Binding-site contacts:
Ligand atom C18 contacts residue LEU138 of chain 1.A at 3.9 Å (hydrophobic).
Ligand atom C21 contacts residue ALA35 of chain 1.A at 3.6 Å (hydrophobic).
Ligand atom O24 contacts residue VAL154 of chain 1.A at 3.4 Å (h-bond).
Ligand atom C43 contacts residue VAL154 of chain 1.A at 3.7 Å (hydrophobic).
Ligand atom N4 contacts residue LEU138 of chain 1.A at 3.9 Å.
Ligand atom N17 contacts residue ALA88 of chain 1.A at 2.8 Å (h-bond).
Ligand atom C9 contacts residue LEU14 of chain 1.A at 3.3 Å (hydrophobic).
Ligand atom C29 contacts residue VAL22 of chain 1.A at 3.8 Å (hydrophobic).
Ligand atom C5 contacts residue LEU138 of chain 1.A at 3.9 Å (hydrophobic).
Ligand atom C23 contacts residue ALA35 of chain 1.A at 3.8 Å (hydrophobic).
Ligand atom C10 contacts residue LEU14 of chain 1.A at 3.8 Å (hydrophobic).
Ligand atom C29 contacts residue GLY15 of chain 1.A at 3.9 Å.
Ligand atom C25 contacts residue VAL154 of chain 1.A at 3.2 Å (hydrophobic).
Ligand atom N20 contacts residue ALA88 of chain 1.A at 3.7 Å.
Ligand atom C7 contacts residue LEU90 of chain 1.A at 4.0 Å (hydrophobic).
Ligand atom C14 contacts residue VAL154 of chain 1.A at 3.7 Å (hydrophobic).
Ligand atom C32 contacts residue VAL22 of chain 1.A at 3.6 Å (hydrophobic).
Ligand atom C22 contacts residue VAL154 of chain 1.A at 3.9 Å (hydrophobic).
Ligand atom N20 contacts residue TYR87 of chain 1.A at 3.8 Å.
Ligand atom N19 contacts residue ALA35 of chain 1.A at 4.0 Å.
Ligand atom C43 contacts residue LYS16 of chain 1.A at 3.8 Å.
Ligand atom C22 contacts residue LEU138 of chain 1.A at 4.0 Å (hydrophobic).
Ligand atom C18 contacts residue ALA88 of chain 1.A at 3.7 Å (hydrophobic).
Ligand atom N19 contacts residue ALA88 of chain 1.A at 2.8 Å (h-bond).
Ligand atom C23 contacts residue LEU85 of chain 1.A at 3.8 Å (hydrophobic).
Ligand atom C5 contacts residue ALA88 of chain 1.A at 3.6 Å (hydrophobic).
Ligand atom N19 contacts residue GLU86 of chain 1.A at 3.5 Å (salt-bridge).
Ligand atom N19 contacts residue LEU138 of chain 1.A at 3.9 Å.
Ligand atom C21 contacts residue GLU86 of chain 1.A at 4.0 Å.
Ligand atom C23 contacts residue VAL22 of chain 1.A at 3.8 Å (hydrophobic).
Ligand atom C6 contacts residue LEU90 of chain 1.A at 3.4 Å (hydrophobic).
Ligand atom N20 contacts residue LEU138 of chain 1.A at 3.9 Å.
Ligand atom N20 contacts residue ALA35 of chain 1.A at 3.3 Å.
Ligand atom C21 contacts residue LEU138 of chain 1.A at 3.9 Å (hydrophobic).
Ligand atom N20 contacts residue GLU86 of chain 1.A at 2.8 Å (salt-bridge).
Ligand atom C8 contacts residue LEU14 of chain 1.A at 3.7 Å (hydrophobic).
Ligand atom C25 contacts residue ALA156 of chain 1.A at 3.7 Å (hydrophobic).
Ligand atom C6 contacts residue ALA88 of chain 1.A at 3.5 Å (hydrophobic).
Ligand atom N19 contacts residue TYR87 of chain 1.A at 3.5 Å.
Ligand atom N17 contacts residue LEU138 of chain 1.A at 3.8 Å.

Sequence of chain 1.A:
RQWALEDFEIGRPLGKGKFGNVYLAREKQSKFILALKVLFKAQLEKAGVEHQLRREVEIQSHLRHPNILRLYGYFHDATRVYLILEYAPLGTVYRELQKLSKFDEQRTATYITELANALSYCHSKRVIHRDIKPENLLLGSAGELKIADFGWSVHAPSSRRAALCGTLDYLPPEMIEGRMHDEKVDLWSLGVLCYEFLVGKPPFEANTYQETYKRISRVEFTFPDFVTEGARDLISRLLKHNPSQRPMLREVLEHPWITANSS

The small molecule below binds the protein below.
Small molecule (SMILES): COc1cccc(-c2nc(Nc3cc(C)[nH]n3)cc3ccccc23)c1